Sequence of chain 2.A:
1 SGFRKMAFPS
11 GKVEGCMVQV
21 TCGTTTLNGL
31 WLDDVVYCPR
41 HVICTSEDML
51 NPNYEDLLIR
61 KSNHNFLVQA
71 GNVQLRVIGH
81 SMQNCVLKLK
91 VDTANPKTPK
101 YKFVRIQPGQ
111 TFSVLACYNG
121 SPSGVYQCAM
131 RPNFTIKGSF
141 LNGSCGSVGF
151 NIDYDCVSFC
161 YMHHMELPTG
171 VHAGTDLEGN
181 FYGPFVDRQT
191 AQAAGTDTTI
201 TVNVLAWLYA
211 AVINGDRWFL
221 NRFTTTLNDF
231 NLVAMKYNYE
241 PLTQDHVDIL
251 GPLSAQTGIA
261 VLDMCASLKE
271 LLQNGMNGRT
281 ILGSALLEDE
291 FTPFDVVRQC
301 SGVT

A small-molecule ligand and the protein it binds are described below.
Small molecule (SMILES): N#Cc1cncc(NC(=O)Cc2cccnc2)c1

Binding-site contacts:
Ligand atom C3 contacts residue ASN142 of chain 2.A at 3.7 Å.
Ligand atom C11 contacts residue ASP187 of chain 2.A at 3.4 Å.
Ligand atom N contacts residue SER144 of chain 2.A at 3.7 Å.
Ligand atom C10 contacts residue MET165 of chain 2.A at 3.5 Å (hydrophobic).
Ligand atom C4 contacts residue ASN142 of chain 2.A at 3.7 Å.
Ligand atom C12 contacts residue MET165 of chain 2.A at 3.6 Å (hydrophobic).
Ligand atom C12 contacts residue HIS164 of chain 2.A at 3.2 Å.
Ligand atom O contacts residue MET165 of chain 2.A at 3.4 Å.
Ligand atom N contacts residue HIS163 of chain 2.A at 2.8 Å (h-bond).
Ligand atom N3 contacts residue ASP187 of chain 2.A at 2.7 Å.
Ligand atom N2 contacts residue MET49 of chain 2.A at 3.8 Å.
Ligand atom C5 contacts residue GLU166 of chain 2.A at 3.6 Å.
Ligand atom C10 contacts residue HIS164 of chain 2.A at 3.8 Å.
Ligand atom O contacts residue GLU166 of chain 2.A at 2.9 Å (salt-bridge).
Ligand atom C10 contacts residue HIS41 of chain 2.A at 3.9 Å.
Ligand atom N2 contacts residue GLN189 of chain 2.A at 3.8 Å.
Ligand atom C4 contacts residue PHE140 of chain 2.A at 3.7 Å (hydrophobic).
Ligand atom N3 contacts residue HIS41 of chain 2.A at 3.0 Å (h-bond).
Ligand atom C10 contacts residue MET49 of chain 2.A at 3.6 Å (hydrophobic).
Ligand atom N2 contacts residue ARG188 of chain 2.A at 3.7 Å.
Ligand atom C11 contacts residue HIS164 of chain 2.A at 3.6 Å.
Ligand atom C9 contacts residue MET165 of chain 2.A at 3.9 Å (hydrophobic).
Ligand atom C11 contacts residue HIS41 of chain 2.A at 3.2 Å.
Ligand atom N3 contacts residue HIS164 of chain 2.A at 3.5 Å.
Ligand atom C5 contacts residue PHE140 of chain 2.A at 3.2 Å (hydrophobic).
Ligand atom C5 contacts residue HIS163 of chain 2.A at 3.9 Å.
Ligand atom C9 contacts residue ARG188 of chain 2.A at 3.6 Å.
Ligand atom C9 contacts residue MET49 of chain 2.A at 3.4 Å (hydrophobic).
Ligand atom N contacts residue PHE140 of chain 2.A at 3.8 Å.
Ligand atom C4 contacts residue LEU141 of chain 2.A at 3.6 Å (hydrophobic).
Ligand atom C12 contacts residue HIS41 of chain 2.A at 3.7 Å.
Ligand atom C5 contacts residue LEU141 of chain 2.A at 3.8 Å (hydrophobic).
Ligand atom C6 contacts residue GLU166 of chain 2.A at 3.9 Å.
Ligand atom C4 contacts residue GLU166 of chain 2.A at 3.6 Å.
Ligand atom C11 contacts residue MET165 of chain 2.A at 3.7 Å (hydrophobic).
Ligand atom N3 contacts residue PHE181 of chain 2.A at 3.9 Å.
Ligand atom C6 contacts residue HIS163 of chain 2.A at 3.4 Å.
Ligand atom N contacts residue GLU166 of chain 2.A at 3.8 Å.
Ligand atom C1 contacts residue CYS145 of chain 2.A at 3.9 Å (hydrophobic).
Ligand atom C6 contacts residue CYS145 of chain 2.A at 3.8 Å (hydrophobic).